The protein below binds the small molecule below.
Small molecule (SMILES): CC[N+](CC)(CC)Cc1ccccc1

Sequence of chain 1.A:
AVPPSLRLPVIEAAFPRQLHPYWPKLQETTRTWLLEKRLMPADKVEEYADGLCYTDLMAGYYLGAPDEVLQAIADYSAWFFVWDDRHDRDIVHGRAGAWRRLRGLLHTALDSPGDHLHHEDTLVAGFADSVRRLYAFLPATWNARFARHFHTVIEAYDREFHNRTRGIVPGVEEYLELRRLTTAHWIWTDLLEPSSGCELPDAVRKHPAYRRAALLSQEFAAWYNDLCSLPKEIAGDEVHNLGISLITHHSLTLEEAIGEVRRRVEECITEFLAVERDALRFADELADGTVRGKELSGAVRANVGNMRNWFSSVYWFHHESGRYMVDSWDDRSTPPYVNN

Binding-site contacts:
Ligand atom C9 contacts residue ASN261 of chain 1.A at 4.2 Å.
Ligand atom N contacts residue PHE117 of chain 1.A at 4.3 Å.
Ligand atom C5 contacts residue PHE117 of chain 1.A at 3.8 Å (hydrophobic).
Ligand atom C5 contacts residue ARG359 of chain 1.A at 4.0 Å.
Ligand atom C7 contacts residue SER113 of chain 1.A at 4.1 Å.
Ligand atom C7 contacts residue TRP224 of chain 1.A at 4.2 Å (hydrophobic).
Ligand atom C12 contacts residue ALA257 of chain 1.A at 3.6 Å (hydrophobic).
Ligand atom C2 contacts residue POP1 of chain 1.H at 3.7 Å.
Ligand atom C9 contacts residue PHE117 of chain 1.A at 3.8 Å (hydrophobic).
Ligand atom C2 contacts residue THR219 of chain 1.A at 4.1 Å.
Ligand atom C6 contacts residue PHE117 of chain 1.A at 3.9 Å (hydrophobic).
Ligand atom C6 contacts residue TRP224 of chain 1.A at 4.3 Å (hydrophobic).
Ligand atom C4 contacts residue PHE117 of chain 1.A at 4.0 Å (hydrophobic).
Ligand atom C11 contacts residue ALA257 of chain 1.A at 3.8 Å (hydrophobic).
Ligand atom C1 contacts residue POP1 of chain 1.H at 3.3 Å.
Ligand atom C10 contacts residue ASN261 of chain 1.A at 4.3 Å.
Ligand atom C10 contacts residue PHE353 of chain 1.A at 4.2 Å (hydrophobic).
Ligand atom C11 contacts residue HIS354 of chain 1.A at 3.7 Å.
Ligand atom C3 contacts residue PHE116 of chain 1.A at 3.5 Å (hydrophobic).
Ligand atom C12 contacts residue THR219 of chain 1.A at 4.1 Å.
Ligand atom C7 contacts residue PHE116 of chain 1.A at 3.9 Å (hydrophobic).
Ligand atom C2 contacts residue PHE116 of chain 1.A at 4.2 Å (hydrophobic).
Ligand atom C9 contacts residue TYR360 of chain 1.A at 3.9 Å (hydrophobic).
Ligand atom C2 contacts residue THR218 of chain 1.A at 3.6 Å.
Ligand atom C3 contacts residue TRP224 of chain 1.A at 4.0 Å (hydrophobic).
Ligand atom C12 contacts residue ASN261 of chain 1.A at 4.0 Å.
Ligand atom C1 contacts residue PHE117 of chain 1.A at 4.0 Å (hydrophobic).
Ligand atom C3 contacts residue THR219 of chain 1.A at 3.1 Å.
Ligand atom C8 contacts residue POP1 of chain 1.H at 4.2 Å.
Ligand atom C13 contacts residue THR219 of chain 1.A at 4.1 Å.
Ligand atom C4 contacts residue PHE116 of chain 1.A at 4.0 Å (hydrophobic).
Ligand atom C5 contacts residue ASP120 of chain 1.A at 3.5 Å.
Ligand atom C3 contacts residue THR218 of chain 1.A at 3.6 Å.
Ligand atom C11 contacts residue ASN261 of chain 1.A at 4.1 Å.
Ligand atom C10 contacts residue HIS354 of chain 1.A at 3.6 Å.
Ligand atom C2 contacts residue TYR193 of chain 1.A at 4.2 Å (hydrophobic).
Ligand atom N contacts residue POP1 of chain 1.H at 4.1 Å.
Ligand atom C5 contacts residue POP1 of chain 1.H at 3.2 Å.
Ligand atom C10 contacts residue TYR360 of chain 1.A at 4.3 Å (hydrophobic).
Ligand atom C7 contacts residue PHE117 of chain 1.A at 3.4 Å (hydrophobic).